Sequence of chain 10.B:
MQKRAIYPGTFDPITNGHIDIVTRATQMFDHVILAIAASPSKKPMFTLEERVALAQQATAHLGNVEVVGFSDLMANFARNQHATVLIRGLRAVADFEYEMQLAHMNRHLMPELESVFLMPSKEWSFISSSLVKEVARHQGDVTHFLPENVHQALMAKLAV

Sequence of chain 2.B:
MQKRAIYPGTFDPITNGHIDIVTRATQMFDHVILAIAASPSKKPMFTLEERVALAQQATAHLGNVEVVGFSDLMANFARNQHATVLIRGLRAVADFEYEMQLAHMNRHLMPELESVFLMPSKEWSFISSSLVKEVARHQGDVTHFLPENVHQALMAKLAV

Binding-site contacts:
Ligand atom C14 contacts residue SER71 of chain 10.B at 3.5 Å.
Ligand atom C9 contacts residue PG41 of chain 10.N at 3.7 Å.
Ligand atom N contacts residue HIS138 of chain 2.B at 3.8 Å.
Ligand atom C3 contacts residue PRO8 of chain 10.B at 3.6 Å (hydrophobic).
Ligand atom N4 contacts residue MET74 of chain 10.B at 2.9 Å (h-bond).
Ligand atom C4 contacts residue PG41 of chain 10.N at 3.8 Å.
Ligand atom N contacts residue ASP72 of chain 10.B at 3.2 Å (salt-bridge).
Ligand atom C9 contacts residue ALA37 of chain 10.B at 3.8 Å (hydrophobic).
Ligand atom O1 contacts residue PHE70 of chain 10.B at 3.7 Å.
Ligand atom N3 contacts residue LEU73 of chain 10.B at 3.5 Å.
Ligand atom C15 contacts residue MET74 of chain 10.B at 3.8 Å (hydrophobic).
Ligand atom C9 contacts residue THR10 of chain 10.B at 3.6 Å.
Ligand atom O contacts residue MET74 of chain 10.B at 3.8 Å.
Ligand atom C19 contacts residue VAL135 of chain 2.B at 3.8 Å (hydrophobic).
Ligand atom C contacts residue GLU99 of chain 10.B at 3.7 Å.
Ligand atom C6 contacts residue MET74 of chain 10.B at 3.8 Å (hydrophobic).
Ligand atom C8 contacts residue ALA37 of chain 10.B at 3.7 Å (hydrophobic).
Ligand atom C2 contacts residue ARG88 of chain 10.B at 3.6 Å.
Ligand atom C contacts residue ASN106 of chain 10.B at 3.4 Å.
Ligand atom O2 contacts residue GLU134 of chain 2.B at 3.6 Å.
Ligand atom C1 contacts residue MET74 of chain 10.B at 3.7 Å (hydrophobic).
Ligand atom C contacts residue LEU102 of chain 10.B at 3.7 Å (hydrophobic).
Ligand atom C12 contacts residue PHE70 of chain 10.B at 3.7 Å (hydrophobic).
Ligand atom C2 contacts residue PRO8 of chain 10.B at 3.8 Å (hydrophobic).
Ligand atom O2 contacts residue PG41 of chain 10.N at 3.4 Å (h-bond).
Ligand atom C10 contacts residue ALA37 of chain 10.B at 3.8 Å (hydrophobic).
Ligand atom C contacts residue ARG88 of chain 10.B at 3.4 Å.
Ligand atom C10 contacts residue SER39 of chain 10.B at 3.8 Å.
Ligand atom C19 contacts residue ASN106 of chain 10.B at 3.5 Å.
Ligand atom C14 contacts residue ASP72 of chain 10.B at 3.4 Å.
Ligand atom C5 contacts residue PG41 of chain 10.N at 3.8 Å.
Ligand atom C5 contacts residue MET74 of chain 10.B at 3.5 Å (hydrophobic).
Ligand atom O contacts residue ASN106 of chain 10.B at 3.1 Å (h-bond).
Ligand atom C11 contacts residue ALA37 of chain 10.B at 3.8 Å (hydrophobic).
Ligand atom C14 contacts residue SER39 of chain 10.B at 3.4 Å.
Ligand atom C20 contacts residue LEU73 of chain 10.B at 3.7 Å (hydrophobic).
Ligand atom N4 contacts residue LEU73 of chain 10.B at 3.4 Å.
Ligand atom N1 contacts residue HIS138 of chain 2.B at 3.7 Å.
Ligand atom C7 contacts residue ALA37 of chain 10.B at 3.6 Å (hydrophobic).
Ligand atom C12 contacts residue ALA37 of chain 10.B at 3.6 Å (hydrophobic).

A small-molecule ligand and the protein it binds are described below.
Small molecule (SMILES): COc1ccc(Oc2cccc([C@@H](C)Nc3nc4n(n3)C(=O)CC(C)=N4)c2)cc1